Sequence of chain 1.E:
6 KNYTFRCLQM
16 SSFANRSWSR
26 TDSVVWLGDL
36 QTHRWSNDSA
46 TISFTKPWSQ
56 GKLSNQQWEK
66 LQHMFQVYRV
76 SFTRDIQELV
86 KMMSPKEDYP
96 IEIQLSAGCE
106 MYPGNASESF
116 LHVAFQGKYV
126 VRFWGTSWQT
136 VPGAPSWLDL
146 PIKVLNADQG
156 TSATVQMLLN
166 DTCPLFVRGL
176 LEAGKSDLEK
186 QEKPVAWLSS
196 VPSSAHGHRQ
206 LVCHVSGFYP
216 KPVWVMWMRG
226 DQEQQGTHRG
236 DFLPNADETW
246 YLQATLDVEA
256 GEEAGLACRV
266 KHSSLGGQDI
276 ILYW

This protein binds this small molecule.
Small molecule (SMILES): CC(=O)N[C@H]1[C@H](O[C@H]2[C@H](O)[C@@H](NC(C)=O)CO[C@@H]2CO[C@@H]2O[C@@H](C)[C@@H](O)[C@@H](O)[C@@H]2O)O[C@H](CO)[C@@H](O)[C@@H]1O

Binding-site contacts:
Ligand atom O7 contacts residue TRP129 of chain 1.E at 4.1 Å.
Ligand atom C4 contacts residue SER114 of chain 1.E at 3.8 Å.
Ligand atom C3 contacts residue ASN165 of chain 1.E at 3.8 Å.
Ligand atom C4 contacts residue GLY130 of chain 1.E at 4.0 Å.
Ligand atom C1 contacts residue ASN165 of chain 1.E at 1.4 Å.
Ligand atom C6 contacts residue ASN165 of chain 1.E at 4.1 Å.
Ligand atom O4 contacts residue TRP129 of chain 1.E at 3.9 Å.
Ligand atom C2 contacts residue ASN165 of chain 1.E at 2.5 Å.
Ligand atom C3 contacts residue GLY130 of chain 1.E at 3.8 Å.
Ligand atom C6 contacts residue PHE128 of chain 1.E at 3.9 Å (hydrophobic).
Ligand atom O3 contacts residue GLN161 of chain 1.E at 3.8 Å.
Ligand atom O7 contacts residue ASN165 of chain 1.E at 3.0 Å (h-bond).
Ligand atom C7 contacts residue GLN161 of chain 1.E at 3.6 Å.
Ligand atom O7 contacts residue GLY130 of chain 1.E at 3.3 Å.
Ligand atom C6 contacts residue LEU164 of chain 1.E at 3.9 Å (hydrophobic).
Ligand atom C2 contacts residue GLN161 of chain 1.E at 3.8 Å.
Ligand atom C7 contacts residue GLY130 of chain 1.E at 3.9 Å.
Ligand atom C3 contacts residue GLN161 of chain 1.E at 3.7 Å.
Ligand atom O5 contacts residue ASN165 of chain 1.E at 2.4 Å (h-bond).
Ligand atom C6 contacts residue GLY130 of chain 1.E at 3.5 Å.
Ligand atom C8 contacts residue TRP129 of chain 1.E at 3.9 Å (hydrophobic).
Ligand atom C5 contacts residue GLY130 of chain 1.E at 4.0 Å.
Ligand atom C4 contacts residue ASN165 of chain 1.E at 4.1 Å.
Ligand atom O3 contacts residue THR131 of chain 1.E at 3.7 Å.
Ligand atom O5 contacts residue GLY130 of chain 1.E at 3.2 Å (h-bond).
Ligand atom C5 contacts residue GLY130 of chain 1.E at 3.7 Å.
Ligand atom C3 contacts residue SER114 of chain 1.E at 4.0 Å.
Ligand atom N2 contacts residue ASN165 of chain 1.E at 2.9 Å (h-bond).
Ligand atom O4 contacts residue SER114 of chain 1.E at 3.1 Å (h-bond).
Ligand atom O4 contacts residue GLY130 of chain 1.E at 3.5 Å.
Ligand atom C5 contacts residue ASN165 of chain 1.E at 3.7 Å.
Ligand atom C8 contacts residue GLN161 of chain 1.E at 3.3 Å.
Ligand atom O5 contacts residue THR131 of chain 1.E at 3.9 Å.
Ligand atom O3 contacts residue SER114 of chain 1.E at 3.0 Å (h-bond).
Ligand atom O4 contacts residue THR131 of chain 1.E at 3.8 Å.
Ligand atom O3 contacts residue GLU113 of chain 1.E at 3.9 Å.
Ligand atom C7 contacts residue ASN165 of chain 1.E at 3.2 Å.
Ligand atom C3 contacts residue THR131 of chain 1.E at 3.8 Å.
Ligand atom C5 contacts residue ASN165 of chain 1.E at 3.6 Å.
Ligand atom N2 contacts residue GLN161 of chain 1.E at 2.8 Å (h-bond).